A protein and the small-molecule ligand that binds it are described below.
Small molecule (SMILES): O=S(=O)(O)CCN1CCN(CCS(=O)(=O)O)CC1

Binding-site contacts:
Ligand atom O3 contacts residue PRO113 of chain 1.A at 3.6 Å.
Ligand atom C1 contacts residue PRO113 of chain 1.A at 4.3 Å (hydrophobic).
Ligand atom C4 contacts residue ALA111 of chain 1.A at 3.7 Å (hydrophobic).
Ligand atom N1 contacts residue PHE292 of chain 1.A at 4.4 Å.
Ligand atom O2' contacts residue MET294 of chain 1.A at 3.6 Å.
Ligand atom C3' contacts residue ALA111 of chain 1.A at 4.0 Å (hydrophobic).
Ligand atom N1' contacts residue TYR112 of chain 1.A at 4.2 Å.
Ligand atom O2 contacts residue PHE292 of chain 1.A at 4.1 Å.
Ligand atom S1' contacts residue PHE203 of chain 1.A at 4.1 Å.
Ligand atom C1 contacts residue ALA111 of chain 1.A at 3.6 Å (hydrophobic).
Ligand atom C4' contacts residue MET294 of chain 1.A at 4.1 Å (hydrophobic).
Ligand atom O2' contacts residue ILE223 of chain 1.A at 4.1 Å.
Ligand atom O1 contacts residue TYR112 of chain 1.A at 3.5 Å.
Ligand atom O1 contacts residue GLN49 of chain 1.A at 4.5 Å.
Ligand atom C3 contacts residue PHE292 of chain 1.A at 3.7 Å (hydrophobic).
Ligand atom N1 contacts residue ALA111 of chain 1.A at 4.3 Å.
Ligand atom C2 contacts residue PHE292 of chain 1.A at 3.8 Å (hydrophobic).
Ligand atom O3' contacts residue ILE223 of chain 1.A at 3.3 Å.
Ligand atom O1' contacts residue PHE203 of chain 1.A at 3.5 Å.
Ligand atom C2 contacts residue ALA111 of chain 1.A at 4.5 Å (hydrophobic).
Ligand atom O2' contacts residue PHE203 of chain 1.A at 3.8 Å.
Ligand atom S1 contacts residue TYR112 of chain 1.A at 4.2 Å.
Ligand atom C3' contacts residue TYR112 of chain 1.A at 3.9 Å (hydrophobic).
Ligand atom O3 contacts residue LEU174 of chain 1.B at 4.3 Å.
Ligand atom C2' contacts residue MET294 of chain 1.A at 4.0 Å (hydrophobic).
Ligand atom C1 contacts residue TYR112 of chain 1.A at 4.2 Å (hydrophobic).
Ligand atom S1' contacts residue ILE223 of chain 1.A at 4.4 Å.
Ligand atom C4 contacts residue TYR112 of chain 1.A at 3.6 Å (hydrophobic).
Ligand atom O3' contacts residue PHE203 of chain 1.A at 4.0 Å.

Sequence of chain 1.A:
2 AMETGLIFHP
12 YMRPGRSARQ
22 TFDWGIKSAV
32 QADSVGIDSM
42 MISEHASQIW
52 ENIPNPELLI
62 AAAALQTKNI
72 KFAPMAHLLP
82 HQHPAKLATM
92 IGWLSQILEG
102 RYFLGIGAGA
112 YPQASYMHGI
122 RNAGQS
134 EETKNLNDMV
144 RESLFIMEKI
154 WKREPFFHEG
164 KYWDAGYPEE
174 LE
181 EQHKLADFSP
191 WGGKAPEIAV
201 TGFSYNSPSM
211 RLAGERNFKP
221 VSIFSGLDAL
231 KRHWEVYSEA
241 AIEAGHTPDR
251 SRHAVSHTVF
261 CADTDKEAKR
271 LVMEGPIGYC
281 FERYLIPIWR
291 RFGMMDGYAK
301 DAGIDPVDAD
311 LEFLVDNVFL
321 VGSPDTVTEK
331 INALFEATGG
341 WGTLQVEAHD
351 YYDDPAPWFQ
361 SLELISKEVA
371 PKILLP

Sequence of chain 1.B:
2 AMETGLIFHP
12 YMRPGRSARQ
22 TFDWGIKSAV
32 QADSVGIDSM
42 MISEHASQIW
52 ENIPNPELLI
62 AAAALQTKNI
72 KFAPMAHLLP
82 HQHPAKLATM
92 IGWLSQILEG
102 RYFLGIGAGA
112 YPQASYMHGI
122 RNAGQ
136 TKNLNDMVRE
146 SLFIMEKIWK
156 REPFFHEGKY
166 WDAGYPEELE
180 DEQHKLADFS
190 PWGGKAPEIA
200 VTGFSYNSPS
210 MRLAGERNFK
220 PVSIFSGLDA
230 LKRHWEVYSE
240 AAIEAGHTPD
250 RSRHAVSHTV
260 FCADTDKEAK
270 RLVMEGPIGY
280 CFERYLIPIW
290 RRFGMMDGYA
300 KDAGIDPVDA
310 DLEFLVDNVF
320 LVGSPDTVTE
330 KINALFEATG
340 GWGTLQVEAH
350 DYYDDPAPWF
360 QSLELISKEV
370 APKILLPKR